Sequence of chain 3.A:
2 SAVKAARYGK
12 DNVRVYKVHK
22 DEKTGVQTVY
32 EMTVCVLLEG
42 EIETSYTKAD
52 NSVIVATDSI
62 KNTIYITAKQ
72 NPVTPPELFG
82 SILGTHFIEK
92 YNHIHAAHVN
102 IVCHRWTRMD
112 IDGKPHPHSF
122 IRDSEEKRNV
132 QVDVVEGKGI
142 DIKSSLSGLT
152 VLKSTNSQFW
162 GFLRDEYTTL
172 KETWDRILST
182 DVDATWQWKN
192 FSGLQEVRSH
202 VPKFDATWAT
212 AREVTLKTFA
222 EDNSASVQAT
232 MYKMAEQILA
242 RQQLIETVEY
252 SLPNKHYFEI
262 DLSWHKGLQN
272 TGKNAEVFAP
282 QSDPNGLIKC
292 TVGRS

The protein below binds the small molecule below.
Small molecule (SMILES): O=c1[nH]c(=O)c2[nH]c([N+](=O)[O-])nc2[nH]1

Binding-site contacts:
Ligand atom O11 contacts residue ASP59 of chain 4.A at 2.8 Å (salt-bridge).
Ligand atom C6 contacts residue GLN229 of chain 3.A at 3.7 Å.
Ligand atom N10 contacts residue LEU171 of chain 3.A at 3.2 Å.
Ligand atom O6 contacts residue GLN229 of chain 3.A at 2.9 Å (h-bond).
Ligand atom C2 contacts residue GLN229 of chain 3.A at 3.8 Å.
Ligand atom O2 contacts residue GLN229 of chain 3.A at 3.7 Å.
Ligand atom C2 contacts residue ARG177 of chain 3.A at 3.5 Å.
Ligand atom C8 contacts residue THR58 of chain 4.A at 3.2 Å.
Ligand atom C4 contacts residue ARG177 of chain 3.A at 3.7 Å.
Ligand atom N9 contacts residue ARG177 of chain 3.A at 3.8 Å.
Ligand atom O12 contacts residue LEU171 of chain 3.A at 3.4 Å.
Ligand atom O11 contacts residue THR58 of chain 4.A at 3.2 Å (h-bond).
Ligand atom O12 contacts residue THR58 of chain 4.A at 3.4 Å (h-bond).
Ligand atom C4 contacts residue ASN255 of chain 3.A at 3.7 Å.
Ligand atom N7 contacts residue PHE160 of chain 3.A at 3.5 Å.
Ligand atom O2 contacts residue ARG177 of chain 3.A at 2.9 Å (salt-bridge).
Ligand atom N10 contacts residue ASP59 of chain 4.A at 3.3 Å (salt-bridge).
Ligand atom C4 contacts residue PHE160 of chain 3.A at 3.4 Å (hydrophobic).
Ligand atom N3 contacts residue ASN255 of chain 3.A at 3.3 Å (h-bond).
Ligand atom N9 contacts residue PHE160 of chain 3.A at 3.5 Å.
Ligand atom C8 contacts residue PHE160 of chain 3.A at 3.6 Å (hydrophobic).
Ligand atom N1 contacts residue GLN229 of chain 3.A at 3.0 Å (h-bond).
Ligand atom O2 contacts residue SER227 of chain 3.A at 3.4 Å.
Ligand atom C6 contacts residue PHE160 of chain 3.A at 3.4 Å (hydrophobic).
Ligand atom C2 contacts residue PHE160 of chain 3.A at 3.6 Å (hydrophobic).
Ligand atom N10 contacts residue THR58 of chain 4.A at 3.2 Å (h-bond).
Ligand atom N7 contacts residue ALA57 of chain 4.A at 3.7 Å.
Ligand atom O12 contacts residue ASP59 of chain 4.A at 3.5 Å.
Ligand atom C5 contacts residue PHE160 of chain 3.A at 3.3 Å (hydrophobic).
Ligand atom O11 contacts residue ALA57 of chain 4.A at 2.8 Å.
Ligand atom O6 contacts residue THR58 of chain 4.A at 3.8 Å.
Ligand atom O11 contacts residue LEU171 of chain 3.A at 2.8 Å.
Ligand atom O6 contacts residue TYR9 of chain 4.A at 3.8 Å.
Ligand atom O6 contacts residue ILE55 of chain 4.A at 3.5 Å.
Ligand atom N3 contacts residue PHE160 of chain 3.A at 3.6 Å.
Ligand atom N7 contacts residue THR58 of chain 4.A at 2.9 Å (h-bond).
Ligand atom O2 contacts residue VAL228 of chain 3.A at 2.8 Å (h-bond).
Ligand atom N3 contacts residue ARG177 of chain 3.A at 2.9 Å (salt-bridge).
Ligand atom N1 contacts residue PHE160 of chain 3.A at 3.5 Å.
Ligand atom N10 contacts residue ALA57 of chain 4.A at 3.8 Å.

Sequence of chain 4.A:
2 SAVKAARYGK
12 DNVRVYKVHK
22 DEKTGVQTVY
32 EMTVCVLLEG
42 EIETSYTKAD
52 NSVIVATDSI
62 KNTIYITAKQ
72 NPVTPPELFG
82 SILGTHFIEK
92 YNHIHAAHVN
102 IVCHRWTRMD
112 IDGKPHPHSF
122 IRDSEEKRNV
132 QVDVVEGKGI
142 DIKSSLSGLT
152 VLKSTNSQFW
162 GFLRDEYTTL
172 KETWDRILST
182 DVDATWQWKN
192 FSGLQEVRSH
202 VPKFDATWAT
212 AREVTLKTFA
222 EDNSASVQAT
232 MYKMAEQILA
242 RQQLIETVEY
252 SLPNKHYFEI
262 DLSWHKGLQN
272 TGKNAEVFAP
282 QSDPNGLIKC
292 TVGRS